This protein binds this small molecule.
Small molecule (SMILES): C[C@@H](O)[C@H](N)C(=O)NCC(=O)N[C@H](C=O)CO

Binding-site contacts:
Ligand atom N contacts residue ALA77 of chain 1.A at 4.4 Å.
Ligand atom CA contacts residue ASP236 of chain 1.A at 3.7 Å.
Ligand atom O contacts residue GLU80 of chain 1.A at 3.5 Å (salt-bridge).
Ligand atom O contacts residue ALA235 of chain 1.A at 4.5 Å.
Ligand atom N contacts residue GLU80 of chain 1.A at 4.5 Å.
Ligand atom N contacts residue ASP236 of chain 1.A at 3.0 Å (salt-bridge).
Ligand atom O contacts residue GLU80 of chain 1.A at 3.5 Å.
Ligand atom C contacts residue ALA77 of chain 1.A at 3.5 Å (hydrophobic).
Ligand atom CA contacts residue ALA77 of chain 1.A at 3.3 Å (hydrophobic).
Ligand atom C contacts residue GLU80 of chain 1.A at 4.4 Å.
Ligand atom N contacts residue ALA77 of chain 1.A at 3.7 Å.
Ligand atom CA contacts residue ALA77 of chain 1.A at 3.7 Å (hydrophobic).
Ligand atom O contacts residue LEU76 of chain 1.A at 4.1 Å.
Ligand atom CA contacts residue ARG81 of chain 1.A at 4.0 Å.
Ligand atom CA contacts residue GLU80 of chain 1.A at 3.8 Å.
Ligand atom C contacts residue ASP236 of chain 1.A at 4.0 Å.
Ligand atom C contacts residue ALA77 of chain 1.A at 3.9 Å (hydrophobic).
Ligand atom N contacts residue GLU80 of chain 1.A at 2.9 Å (salt-bridge).
Ligand atom O contacts residue ALA77 of chain 1.A at 4.2 Å.
Ligand atom CB contacts residue GLU80 of chain 1.A at 4.1 Å.
Ligand atom CA contacts residue GLU80 of chain 1.A at 3.4 Å.
Ligand atom OG contacts residue GLU80 of chain 1.A at 3.4 Å (salt-bridge).
Ligand atom O contacts residue ASP236 of chain 1.A at 3.5 Å.
Ligand atom O contacts residue ALA77 of chain 1.A at 3.4 Å.
Ligand atom C contacts residue GLU80 of chain 1.A at 4.1 Å.
Ligand atom C contacts residue ASP236 of chain 1.A at 3.8 Å.
Ligand atom N contacts residue ARG81 of chain 1.A at 4.3 Å.
Ligand atom C contacts residue GLU80 of chain 1.A at 3.6 Å.
Ligand atom CA contacts residue ASP236 of chain 1.A at 4.0 Å.

Sequence of chain 1.A:
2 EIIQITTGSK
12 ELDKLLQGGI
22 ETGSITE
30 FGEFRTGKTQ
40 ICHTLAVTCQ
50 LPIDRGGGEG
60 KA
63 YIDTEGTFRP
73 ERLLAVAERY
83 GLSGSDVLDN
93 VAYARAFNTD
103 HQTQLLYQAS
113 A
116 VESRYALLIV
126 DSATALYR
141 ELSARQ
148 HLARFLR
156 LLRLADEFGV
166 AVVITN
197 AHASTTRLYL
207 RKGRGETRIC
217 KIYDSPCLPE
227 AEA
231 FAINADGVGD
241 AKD